Binding-site contacts:
Ligand atom O19 contacts residue ALA20 of chain 1.K at 3.3 Å.
Ligand atom C3 contacts residue ASP126 of chain 1.L at 3.9 Å.
Ligand atom C25 contacts residue ALA49 of chain 1.K at 4.0 Å (hydrophobic).
Ligand atom C10 contacts residue THR21 of chain 1.K at 3.8 Å.
Ligand atom O27 contacts residue GLY47 of chain 1.K at 3.0 Å (h-bond).
Ligand atom C22 contacts residue THR1 of chain 1.K at 2.7 Å.
Ligand atom C6 contacts residue THR21 of chain 1.K at 3.8 Å.
Ligand atom N9 contacts residue THR21 of chain 1.K at 3.1 Å (h-bond).
Ligand atom N4 contacts residue SER130 of chain 1.L at 4.0 Å.
Ligand atom C21 contacts residue LYS33 of chain 1.K at 3.7 Å.
Ligand atom O27 contacts residue ALA46 of chain 1.K at 4.0 Å.
Ligand atom C2 contacts residue THR21 of chain 1.K at 4.0 Å.
Ligand atom O8 contacts residue GLY48 of chain 1.K at 3.9 Å.
Ligand atom C3 contacts residue ALA49 of chain 1.K at 3.5 Å (hydrophobic).
Ligand atom B26 contacts residue THR1 of chain 1.K at 1.4 Å.
Ligand atom O19 contacts residue THR21 of chain 1.K at 3.1 Å (h-bond).
Ligand atom O27 contacts residue THR1 of chain 1.K at 2.4 Å (h-bond).
Ligand atom C23 contacts residue GLY47 of chain 1.K at 3.6 Å.
Ligand atom O8 contacts residue GLY47 of chain 1.K at 3.8 Å.
Ligand atom N20 contacts residue GLY47 of chain 1.K at 2.9 Å (h-bond).
Ligand atom C6 contacts residue ALA27 of chain 1.K at 3.9 Å (hydrophobic).
Ligand atom O28 contacts residue TYR170 of chain 1.K at 3.8 Å.
Ligand atom C22 contacts residue GLY47 of chain 1.K at 3.8 Å.
Ligand atom O8 contacts residue ALA49 of chain 1.K at 3.1 Å (h-bond).
Ligand atom C22 contacts residue LYS33 of chain 1.K at 3.7 Å.
Ligand atom N4 contacts residue ASP126 of chain 1.L at 3.5 Å.
Ligand atom C10 contacts residue GLY47 of chain 1.K at 3.5 Å.
Ligand atom B26 contacts residue LYS33 of chain 1.K at 3.7 Å.
Ligand atom N20 contacts residue THR1 of chain 1.K at 3.7 Å.
Ligand atom C11 contacts residue THR21 of chain 1.K at 3.3 Å.
Ligand atom C25 contacts residue ALA20 of chain 1.K at 3.9 Å (hydrophobic).
Ligand atom C13 contacts residue GLY47 of chain 1.K at 3.7 Å.
Ligand atom C24 contacts residue ALA45 of chain 1.K at 4.0 Å (hydrophobic).
Ligand atom N1 contacts residue THR21 of chain 1.K at 3.1 Å (h-bond).
Ligand atom C21 contacts residue THR1 of chain 1.K at 2.4 Å.
Ligand atom C17 contacts residue THR21 of chain 1.K at 3.7 Å.
Ligand atom C21 contacts residue GLY47 of chain 1.K at 3.9 Å.
Ligand atom C18 contacts residue GLY47 of chain 1.K at 3.7 Å.
Ligand atom C24 contacts residue ALA49 of chain 1.K at 3.7 Å (hydrophobic).
Ligand atom O28 contacts residue THR1 of chain 1.K at 2.3 Å (h-bond).

This small molecule binds to this protein.
Small molecule (SMILES): CC(C)C[C@H](NC(=O)[C@H](Cc1ccccc1)NC(=O)c1cnccn1)B(O)O

Sequence of chain 1.L:
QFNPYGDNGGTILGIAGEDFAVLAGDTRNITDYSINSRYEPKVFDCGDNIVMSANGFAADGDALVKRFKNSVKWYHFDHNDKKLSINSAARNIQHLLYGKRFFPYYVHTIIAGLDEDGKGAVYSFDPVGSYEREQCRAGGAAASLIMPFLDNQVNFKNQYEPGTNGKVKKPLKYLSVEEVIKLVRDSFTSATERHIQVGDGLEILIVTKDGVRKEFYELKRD

Sequence of chain 1.K:
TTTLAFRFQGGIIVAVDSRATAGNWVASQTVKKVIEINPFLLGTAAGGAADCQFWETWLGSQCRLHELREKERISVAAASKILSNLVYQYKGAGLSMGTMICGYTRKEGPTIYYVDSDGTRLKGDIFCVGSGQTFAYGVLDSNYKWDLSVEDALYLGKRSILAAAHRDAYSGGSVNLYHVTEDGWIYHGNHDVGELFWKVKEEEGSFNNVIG